Sequence of chain 1.M:
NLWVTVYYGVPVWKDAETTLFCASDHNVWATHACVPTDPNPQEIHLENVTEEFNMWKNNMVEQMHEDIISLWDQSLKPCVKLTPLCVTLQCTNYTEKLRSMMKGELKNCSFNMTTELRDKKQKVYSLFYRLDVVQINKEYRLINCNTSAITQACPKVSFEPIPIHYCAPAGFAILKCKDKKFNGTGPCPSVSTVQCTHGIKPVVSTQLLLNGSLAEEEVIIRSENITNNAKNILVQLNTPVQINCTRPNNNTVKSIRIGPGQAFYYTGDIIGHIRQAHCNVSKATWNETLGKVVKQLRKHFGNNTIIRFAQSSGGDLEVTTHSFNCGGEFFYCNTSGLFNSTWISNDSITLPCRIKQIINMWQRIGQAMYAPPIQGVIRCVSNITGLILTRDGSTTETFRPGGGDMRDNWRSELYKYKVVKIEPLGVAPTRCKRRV

The protein below binds the small molecule below.
Small molecule (SMILES): CC(=O)N[C@H]1[C@H](O[C@H]2[C@H](O)[C@@H](NC(C)=O)CO[C@@H]2CO)O[C@H](CO)[C@@H](O[C@@H]2O[C@H](CO[C@H]3O[C@H](CO)[C@@H](O)[C@H](O)[C@@H]3O)[C@@H](O)[C@H](O[C@H]3O[C@H](CO)[C@@H](O)[C@H](O)[C@@H]3O[C@H]3O[C@H](CO)[C@@H](O)[C@H](O)[C@@H]3O)[C@@H]2O)[C@@H]1O

Binding-site contacts:
Ligand atom C3 contacts residue HIS299 of chain 1.M at 3.6 Å.
Ligand atom O5 contacts residue SER381 of chain 1.M at 3.8 Å.
Ligand atom C8 contacts residue ASN301 of chain 1.M at 4.3 Å.
Ligand atom C2 contacts residue HIS299 of chain 1.M at 3.8 Å.
Ligand atom C4 contacts residue ASN301 of chain 1.M at 4.2 Å.
Ligand atom C8 contacts residue ARG412 of chain 1.M at 3.4 Å.
Ligand atom N2 contacts residue ASN301 of chain 1.M at 2.8 Å (h-bond).
Ligand atom O3 contacts residue HIS299 of chain 1.M at 4.1 Å.
Ligand atom C8 contacts residue ASN265 of chain 1.M at 3.6 Å.
Ligand atom O5 contacts residue THR383 of chain 1.M at 3.6 Å.
Ligand atom C7 contacts residue ARG412 of chain 1.M at 3.9 Å.
Ligand atom C1 contacts residue SER381 of chain 1.M at 4.3 Å.
Ligand atom N2 contacts residue HIS299 of chain 1.M at 3.2 Å (h-bond).
Ligand atom O7 contacts residue ASN301 of chain 1.M at 3.1 Å (h-bond).
Ligand atom O5 contacts residue ASN301 of chain 1.M at 2.4 Å (h-bond).
Ligand atom C7 contacts residue HIS299 of chain 1.M at 4.2 Å.
Ligand atom C8 contacts residue THR267 of chain 1.M at 3.6 Å.
Ligand atom C3 contacts residue ASN301 of chain 1.M at 3.8 Å.
Ligand atom C2 contacts residue ASN301 of chain 1.M at 2.4 Å.
Ligand atom C1 contacts residue THR383 of chain 1.M at 3.8 Å.
Ligand atom C7 contacts residue ASN265 of chain 1.M at 4.2 Å.
Ligand atom C7 contacts residue ASN301 of chain 1.M at 3.1 Å.
Ligand atom O7 contacts residue ASN265 of chain 1.M at 4.1 Å.
Ligand atom C1 contacts residue ASN301 of chain 1.M at 1.4 Å.
Ligand atom C6 contacts residue THR383 of chain 1.M at 4.2 Å.
Ligand atom O6 contacts residue SER381 of chain 1.M at 4.2 Å.
Ligand atom C5 contacts residue ASN301 of chain 1.M at 3.6 Å.
Ligand atom O7 contacts residue ARG412 of chain 1.M at 4.2 Å.
Ligand atom O6 contacts residue THR383 of chain 1.M at 3.4 Å.
Ligand atom C8 contacts residue HIS299 of chain 1.M at 4.2 Å.
Ligand atom O3 contacts residue HIS294 of chain 1.M at 4.3 Å.
Ligand atom C1 contacts residue HIS299 of chain 1.M at 4.1 Å.
Ligand atom C5 contacts residue THR383 of chain 1.M at 3.8 Å.